Binding-site contacts:
Ligand atom CE1 contacts residue GLN87 of chain 1.A at 3.5 Å.
Ligand atom OH contacts residue MG1 of chain 1.I at 3.5 Å.
Ligand atom OH contacts residue LEU86 of chain 1.A at 3.5 Å.
Ligand atom O contacts residue GLN94 of chain 1.A at 3.3 Å (h-bond).
Ligand atom OXT contacts residue LYS170 of chain 1.A at 2.8 Å (salt-bridge).
Ligand atom CD contacts residue TYR123 of chain 1.A at 3.4 Å (hydrophobic).
Ligand atom O contacts residue ARG138 of chain 1.A at 3.3 Å (salt-bridge).
Ligand atom C contacts residue TYR108 of chain 1.A at 3.5 Å (hydrophobic).
Ligand atom C contacts residue LYS170 of chain 1.A at 3.4 Å.
Ligand atom N contacts residue GLN87 of chain 1.A at 3.1 Å (h-bond).
Ligand atom N contacts residue MG1 of chain 1.I at 3.3 Å.
Ligand atom OE1 contacts residue ARG138 of chain 1.A at 2.7 Å (salt-bridge).
Ligand atom CA contacts residue ASN101 of chain 1.A at 3.4 Å.
Ligand atom N contacts residue ASN90 of chain 1.A at 3.5 Å (h-bond).
Ligand atom CA contacts residue TYR31 of chain 1.A at 3.4 Å (hydrophobic).
Ligand atom CB contacts residue THR97 of chain 1.A at 3.3 Å.
Ligand atom O contacts residue LYS170 of chain 1.A at 3.3 Å (salt-bridge).
Ligand atom O contacts residue TYR108 of chain 1.A at 2.7 Å (h-bond).
Ligand atom OG contacts residue ALA93 of chain 1.A at 3.2 Å.
Ligand atom C contacts residue GLN94 of chain 1.A at 3.4 Å.
Ligand atom CB contacts residue TRP191 of chain 1.A at 3.4 Å (hydrophobic).
Ligand atom N contacts residue TYR31 of chain 1.A at 2.8 Å (h-bond).
Ligand atom CD1 contacts residue GLN87 of chain 1.A at 3.5 Å.
Ligand atom O contacts residue ASN90 of chain 1.A at 3.0 Å (h-bond).
Ligand atom O contacts residue ASN101 of chain 1.A at 3.3 Å (h-bond).
Ligand atom O contacts residue TYR183 of chain 1.A at 2.9 Å (h-bond).
Ligand atom O contacts residue THR97 of chain 1.A at 3.4 Å.
Ligand atom CZ contacts residue ASP140 of chain 1.A at 3.5 Å.
Ligand atom N contacts residue TYR195 of chain 1.A at 2.9 Å (h-bond).
Ligand atom CB contacts residue ASN90 of chain 1.A at 3.4 Å.
Ligand atom CE2 contacts residue ASN90 of chain 1.A at 3.5 Å.
Ligand atom NE2 contacts residue TYR123 of chain 1.A at 3.5 Å.
Ligand atom CD2 contacts residue ASN90 of chain 1.A at 3.5 Å.
Ligand atom CB contacts residue THR167 of chain 1.A at 3.5 Å.
Ligand atom N contacts residue ASN101 of chain 1.A at 2.9 Å (h-bond).
Ligand atom CD contacts residue ARG138 of chain 1.A at 3.5 Å.
Ligand atom O contacts residue GLN87 of chain 1.A at 3.0 Å (h-bond).
Ligand atom O contacts residue THR167 of chain 1.A at 3.1 Å (h-bond).
Ligand atom O contacts residue TRP171 of chain 1.A at 3.0 Å (h-bond).
Ligand atom CE1 contacts residue TRP171 of chain 1.A at 3.5 Å (hydrophobic).

Sequence of chain 1.A:
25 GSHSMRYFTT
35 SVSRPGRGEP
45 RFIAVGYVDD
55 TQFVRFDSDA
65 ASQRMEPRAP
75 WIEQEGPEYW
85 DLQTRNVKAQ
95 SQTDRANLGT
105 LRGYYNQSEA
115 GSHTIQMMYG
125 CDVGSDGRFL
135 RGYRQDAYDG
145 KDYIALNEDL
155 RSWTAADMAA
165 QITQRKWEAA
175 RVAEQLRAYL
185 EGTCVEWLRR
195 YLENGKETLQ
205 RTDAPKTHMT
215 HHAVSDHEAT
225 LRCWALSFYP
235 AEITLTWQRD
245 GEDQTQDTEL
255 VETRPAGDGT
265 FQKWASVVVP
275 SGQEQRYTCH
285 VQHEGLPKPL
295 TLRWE

A small-molecule ligand and the protein it binds are described below.
Small molecule (SMILES): CC(C)C[C@H](NC(=O)[C@@H]1CCCN1C(=O)[C@H](Cc1ccccc1)NC(=O)[C@@H](N)Cc1ccc(O)cc1)C(=O)N[C@@H](CCC(N)=O)C(=O)N[C@@H](CO)C(=O)N[C@@H](Cc1ccc(O)cc1)C(=O)NCC(=O)N[C@@H](Cc1ccccc1)C(=O)O